This protein binds this small molecule.
Small molecule (SMILES): OC[C@H]1O[C@@H](O)[C@H](O)[C@@H](O)[C@@H]1F

Binding-site contacts:
Ligand atom F4 contacts residue THR287 of chain 1.A at 3.3 Å.
Ligand atom C4 contacts residue TYR290 of chain 1.A at 4.1 Å (hydrophobic).
Ligand atom C2 contacts residue LYS321 of chain 1.A at 4.1 Å.
Ligand atom C3 contacts residue TRP291 of chain 1.A at 4.0 Å (hydrophobic).
Ligand atom O3 contacts residue THR287 of chain 1.A at 3.9 Å.
Ligand atom O3 contacts residue ALA105 of chain 1.A at 3.5 Å.
Ligand atom C2 contacts residue HIS83 of chain 1.A at 3.4 Å.
Ligand atom O2 contacts residue GLU102 of chain 1.A at 2.8 Å (salt-bridge).
Ligand atom C4 contacts residue MET283 of chain 1.A at 3.6 Å (hydrophobic).
Ligand atom O3 contacts residue PHE101 of chain 1.A at 4.2 Å.
Ligand atom O6 contacts residue LEU286 of chain 1.A at 3.6 Å.
Ligand atom O3 contacts residue TRP291 of chain 1.A at 3.6 Å (h-bond).
Ligand atom O6 contacts residue THR460 of chain 1.A at 4.0 Å.
Ligand atom C2 contacts residue GLU102 of chain 1.A at 3.4 Å.
Ligand atom O6 contacts residue GLN457 of chain 1.A at 3.4 Å (h-bond).
Ligand atom F4 contacts residue TRP291 of chain 1.A at 4.0 Å.
Ligand atom O3 contacts residue LYS321 of chain 1.A at 4.1 Å.
Ligand atom O2 contacts residue HIS83 of chain 1.A at 2.8 Å (h-bond).
Ligand atom O6 contacts residue TYR290 of chain 1.A at 3.7 Å.
Ligand atom O3 contacts residue MET283 of chain 1.A at 3.8 Å.
Ligand atom C2 contacts residue ASN78 of chain 1.A at 4.1 Å.
Ligand atom C5 contacts residue GLN457 of chain 1.A at 3.9 Å.
Ligand atom C6 contacts residue GLN457 of chain 1.A at 3.5 Å.
Ligand atom O5 contacts residue GLN457 of chain 1.A at 3.2 Å (h-bond).
Ligand atom O6 contacts residue TRP289 of chain 1.A at 4.2 Å.
Ligand atom O2 contacts residue ASN78 of chain 1.A at 3.5 Å (h-bond).
Ligand atom O1 contacts residue HIS83 of chain 1.A at 2.2 Å (h-bond).
Ligand atom O2 contacts residue LYS321 of chain 1.A at 2.9 Å (salt-bridge).
Ligand atom C5 contacts residue TYR290 of chain 1.A at 3.6 Å (hydrophobic).
Ligand atom O5 contacts residue HIS83 of chain 1.A at 4.2 Å.
Ligand atom F4 contacts residue TYR290 of chain 1.A at 3.1 Å.
Ligand atom C4 contacts residue THR287 of chain 1.A at 4.1 Å.
Ligand atom C6 contacts residue LEU286 of chain 1.A at 3.3 Å (hydrophobic).
Ligand atom C1 contacts residue HIS83 of chain 1.A at 2.9 Å.
Ligand atom C3 contacts residue MET283 of chain 1.A at 4.2 Å (hydrophobic).
Ligand atom C3 contacts residue ASN78 of chain 1.A at 3.8 Å.
Ligand atom F4 contacts residue LEU286 of chain 1.A at 4.0 Å.
Ligand atom O1 contacts residue GLU102 of chain 1.A at 3.8 Å.
Ligand atom O1 contacts residue PHE453 of chain 1.A at 3.2 Å.
Ligand atom C6 contacts residue TYR290 of chain 1.A at 3.8 Å (hydrophobic).

Sequence of chain 1.A:
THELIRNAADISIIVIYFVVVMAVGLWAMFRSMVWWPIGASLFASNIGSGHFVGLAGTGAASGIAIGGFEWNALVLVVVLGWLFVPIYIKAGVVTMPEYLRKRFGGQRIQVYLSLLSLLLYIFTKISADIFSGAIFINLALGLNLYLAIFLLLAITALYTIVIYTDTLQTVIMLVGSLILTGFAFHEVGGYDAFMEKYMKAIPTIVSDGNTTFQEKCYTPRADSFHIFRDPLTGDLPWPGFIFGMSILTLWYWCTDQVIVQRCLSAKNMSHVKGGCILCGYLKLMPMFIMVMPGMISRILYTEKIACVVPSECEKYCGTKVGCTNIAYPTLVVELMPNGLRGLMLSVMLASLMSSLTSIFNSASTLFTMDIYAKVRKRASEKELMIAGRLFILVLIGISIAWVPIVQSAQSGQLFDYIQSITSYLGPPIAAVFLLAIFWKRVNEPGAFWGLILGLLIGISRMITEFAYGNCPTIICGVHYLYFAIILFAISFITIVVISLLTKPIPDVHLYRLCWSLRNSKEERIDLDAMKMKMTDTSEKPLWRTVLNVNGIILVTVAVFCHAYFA